Sequence of chain 1.A:
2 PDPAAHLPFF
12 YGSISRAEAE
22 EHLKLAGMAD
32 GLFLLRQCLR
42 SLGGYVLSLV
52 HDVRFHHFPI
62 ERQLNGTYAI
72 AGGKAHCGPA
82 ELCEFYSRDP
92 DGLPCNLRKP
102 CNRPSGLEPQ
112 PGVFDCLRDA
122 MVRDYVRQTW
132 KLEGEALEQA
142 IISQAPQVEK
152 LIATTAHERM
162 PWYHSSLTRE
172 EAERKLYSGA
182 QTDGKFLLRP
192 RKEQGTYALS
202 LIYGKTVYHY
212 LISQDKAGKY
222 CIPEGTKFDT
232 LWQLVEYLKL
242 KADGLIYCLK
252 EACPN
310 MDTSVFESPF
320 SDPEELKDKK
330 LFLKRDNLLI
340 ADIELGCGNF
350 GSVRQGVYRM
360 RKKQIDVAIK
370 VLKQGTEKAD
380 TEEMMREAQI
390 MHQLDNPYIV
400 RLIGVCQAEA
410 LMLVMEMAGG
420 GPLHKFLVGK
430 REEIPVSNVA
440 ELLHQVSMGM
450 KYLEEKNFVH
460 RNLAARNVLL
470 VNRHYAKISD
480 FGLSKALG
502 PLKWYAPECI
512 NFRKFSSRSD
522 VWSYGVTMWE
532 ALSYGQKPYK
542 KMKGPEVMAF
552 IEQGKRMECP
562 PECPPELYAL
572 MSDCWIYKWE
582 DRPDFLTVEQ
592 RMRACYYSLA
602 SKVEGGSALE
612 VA

Binding-site contacts:
Ligand atom O3' contacts residue PRO421 of chain 1.A at 3.0 Å.
Ligand atom N3 contacts residue ALA417 of chain 1.A at 3.5 Å (h-bond).
Ligand atom O2' contacts residue LEU344 of chain 1.A at 3.4 Å (h-bond).
Ligand atom C8 contacts residue VAL352 of chain 1.A at 3.6 Å (hydrophobic).
Ligand atom C1' contacts residue LEU344 of chain 1.A at 3.5 Å (hydrophobic).
Ligand atom N6 contacts residue ALA367 of chain 1.A at 3.3 Å.
Ligand atom O2A contacts residue ASP479 of chain 1.A at 3.2 Å (salt-bridge).
Ligand atom N1 contacts residue ALA417 of chain 1.A at 3.0 Å (h-bond).
Ligand atom O1A contacts residue CYS346 of chain 1.A at 3.6 Å.
Ligand atom O1A contacts residue GLY347 of chain 1.A at 3.3 Å (h-bond).
Ligand atom N3B contacts residue ARG465 of chain 1.A at 3.3 Å.
Ligand atom O2B contacts residue ASN466 of chain 1.A at 3.3 Å (h-bond).
Ligand atom O2A contacts residue MG1 of chain 1.B at 2.5 Å.
Ligand atom O4' contacts residue LEU344 of chain 1.A at 3.7 Å.
Ligand atom N6 contacts residue GLU415 of chain 1.A at 3.0 Å (salt-bridge).
Ligand atom O3G contacts residue ARG465 of chain 1.A at 2.7 Å (salt-bridge).
Ligand atom O5' contacts residue CYS346 of chain 1.A at 3.6 Å.
Ligand atom C3' contacts residue PRO421 of chain 1.A at 3.5 Å (hydrophobic).
Ligand atom PB contacts residue MG1 of chain 1.B at 3.1 Å.
Ligand atom O1A contacts residue VAL352 of chain 1.A at 3.7 Å.
Ligand atom O4' contacts residue VAL352 of chain 1.A at 3.7 Å.
Ligand atom N3B contacts residue MG1 of chain 1.B at 3.8 Å.
Ligand atom O2A contacts residue LYS369 of chain 1.A at 3.2 Å (salt-bridge).
Ligand atom O2G contacts residue ASN466 of chain 1.A at 3.1 Å (h-bond).
Ligand atom C2 contacts residue MET416 of chain 1.A at 3.7 Å (hydrophobic).
Ligand atom C6 contacts residue ALA367 of chain 1.A at 3.4 Å (hydrophobic).
Ligand atom N1 contacts residue ALA367 of chain 1.A at 3.5 Å.
Ligand atom O2G contacts residue ASP479 of chain 1.A at 3.0 Å (salt-bridge).
Ligand atom O2G contacts residue MG1 of chain 1.B at 2.8 Å.
Ligand atom C2 contacts residue ALA417 of chain 1.A at 3.0 Å (hydrophobic).
Ligand atom N9 contacts residue VAL352 of chain 1.A at 3.7 Å.
Ligand atom O1G contacts residue ASN348 of chain 1.A at 3.1 Å.
Ligand atom O2B contacts residue ARG465 of chain 1.A at 3.1 Å (salt-bridge).
Ligand atom O1G contacts residue PHE349 of chain 1.A at 3.5 Å.
Ligand atom O2B contacts residue MG1 of chain 1.B at 2.5 Å.
Ligand atom O3A contacts residue MG1 of chain 1.B at 2.8 Å.
Ligand atom PA contacts residue MG1 of chain 1.B at 3.2 Å.
Ligand atom C5 contacts residue LEU468 of chain 1.A at 3.4 Å (hydrophobic).
Ligand atom O1A contacts residue LYS369 of chain 1.A at 3.7 Å.
Ligand atom N7 contacts residue LEU468 of chain 1.A at 3.4 Å.

This small molecule binds to this protein.
Small molecule (SMILES): Nc1ncnc2c1ncn2[C@@H]1O[C@H](CO[P](=O)(O)O[P](=O)(O)NP(=O)(O)O)[C@@H](O)[C@H]1O